A protein and the small-molecule ligand that binds it are described below.
Small molecule (SMILES): c1nnc[nH]1

Sequence of chain 16.A:
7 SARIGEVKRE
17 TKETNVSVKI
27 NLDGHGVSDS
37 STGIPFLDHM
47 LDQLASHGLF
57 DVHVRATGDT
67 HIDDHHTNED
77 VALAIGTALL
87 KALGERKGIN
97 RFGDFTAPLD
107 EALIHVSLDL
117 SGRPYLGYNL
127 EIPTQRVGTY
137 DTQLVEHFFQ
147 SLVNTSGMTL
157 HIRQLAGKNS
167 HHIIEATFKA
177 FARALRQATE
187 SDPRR

Sequence of chain 12.A:
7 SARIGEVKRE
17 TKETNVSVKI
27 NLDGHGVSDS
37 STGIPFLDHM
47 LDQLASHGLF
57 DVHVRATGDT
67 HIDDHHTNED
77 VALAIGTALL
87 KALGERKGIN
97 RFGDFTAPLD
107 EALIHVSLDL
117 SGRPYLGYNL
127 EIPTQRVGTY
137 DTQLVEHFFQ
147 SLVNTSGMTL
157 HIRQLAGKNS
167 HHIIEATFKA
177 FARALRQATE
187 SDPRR

Binding-site contacts:
Ligand atom C5 contacts residue LEU105 of chain 12.A at 4.5 Å (hydrophobic).
Ligand atom N1 contacts residue MN1 of chain 16.C at 4.4 Å.
Ligand atom N4 contacts residue MN1 of chain 16.B at 4.4 Å.
Ligand atom N2 contacts residue LEU105 of chain 12.A at 4.0 Å.
Ligand atom N1 contacts residue HIS167 of chain 12.A at 3.2 Å (h-bond).
Ligand atom N2 contacts residue MN1 of chain 16.C at 4.4 Å.
Ligand atom N4 contacts residue HIS72 of chain 16.A at 4.4 Å.
Ligand atom C5 contacts residue MN1 of chain 16.B at 3.2 Å.
Ligand atom C5 contacts residue HIS168 of chain 12.A at 3.8 Å.
Ligand atom N4 contacts residue LEU105 of chain 12.A at 4.1 Å.
Ligand atom C5 contacts residue HIS71 of chain 16.A at 3.1 Å.
Ligand atom N1 contacts residue GLU171 of chain 12.A at 3.1 Å (salt-bridge).
Ligand atom N1 contacts residue MN1 of chain 16.B at 2.3 Å.
Ligand atom C3 contacts residue MN1 of chain 16.C at 3.2 Å.
Ligand atom N4 contacts residue HIS168 of chain 12.A at 3.4 Å (h-bond).
Ligand atom N2 contacts residue GLU171 of chain 12.A at 3.6 Å.
Ligand atom C5 contacts residue MN1 of chain 16.C at 3.2 Å.
Ligand atom C3 contacts residue HIS168 of chain 12.A at 4.2 Å.
Ligand atom N2 contacts residue MN1 of chain 16.B at 3.2 Å.
Ligand atom N4 contacts residue HIS71 of chain 16.A at 3.1 Å (h-bond).
Ligand atom C3 contacts residue GLU75 of chain 16.A at 3.8 Å.
Ligand atom C5 contacts residue HIS72 of chain 16.A at 3.7 Å.
Ligand atom N4 contacts residue MN1 of chain 16.C at 2.2 Å.
Ligand atom C5 contacts residue GLU171 of chain 12.A at 4.1 Å.
Ligand atom C5 contacts residue GLU75 of chain 16.A at 4.2 Å.
Ligand atom N1 contacts residue LEU105 of chain 12.A at 4.2 Å.
Ligand atom C5 contacts residue HIS167 of chain 12.A at 3.4 Å.
Ligand atom C3 contacts residue ARG119 of chain 3.A at 4.5 Å.
Ligand atom N1 contacts residue HIS71 of chain 16.A at 4.5 Å.
Ligand atom C3 contacts residue LEU105 of chain 12.A at 3.8 Å (hydrophobic).
Ligand atom C3 contacts residue HIS71 of chain 16.A at 4.4 Å.
Ligand atom N1 contacts residue HIS72 of chain 16.A at 3.2 Å (h-bond).
Ligand atom C3 contacts residue MN1 of chain 16.B at 4.4 Å.
Ligand atom N2 contacts residue HIS72 of chain 16.A at 4.1 Å.
Ligand atom N4 contacts residue GLU75 of chain 16.A at 3.3 Å (salt-bridge).

Sequence of chain 3.A:
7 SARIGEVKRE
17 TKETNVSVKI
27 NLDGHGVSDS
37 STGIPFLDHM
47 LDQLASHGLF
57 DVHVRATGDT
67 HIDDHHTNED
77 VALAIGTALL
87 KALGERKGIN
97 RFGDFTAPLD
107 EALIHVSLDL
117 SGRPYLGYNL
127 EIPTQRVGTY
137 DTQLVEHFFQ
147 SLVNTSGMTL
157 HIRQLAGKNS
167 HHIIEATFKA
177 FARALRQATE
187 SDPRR